Binding-site contacts:
Ligand atom C3 contacts residue NAG1 of chain 54.N at 4.1 Å.
Ligand atom C5 contacts residue NAG1 of chain 54.N at 3.8 Å.
Ligand atom O6 contacts residue NAG1 of chain 54.N at 4.5 Å.
Ligand atom O2 contacts residue HIS2 of chain 54.B at 3.4 Å (h-bond).
Ligand atom C2 contacts residue BMA1 of chain 54.P at 3.2 Å.
Ligand atom C1 contacts residue NAG1 of chain 54.N at 1.7 Å.
Ligand atom C3 contacts residue BMA1 of chain 54.P at 2.5 Å.
Ligand atom O2 contacts residue BMA1 of chain 54.P at 3.0 Å (h-bond).
Ligand atom C2 contacts residue NAG1 of chain 54.N at 2.9 Å.
Ligand atom C2 contacts residue HIS2 of chain 54.B at 4.5 Å.
Ligand atom O5 contacts residue NAG1 of chain 54.N at 2.5 Å (h-bond).
Ligand atom O2 contacts residue NAG1 of chain 54.N at 3.4 Å (h-bond).
Ligand atom O3 contacts residue BMA1 of chain 54.P at 1.1 Å.
Ligand atom C4 contacts residue BMA1 of chain 54.P at 3.6 Å.
Ligand atom O4 contacts residue BMA1 of chain 54.P at 4.0 Å.

Sequence of chain 54.B:
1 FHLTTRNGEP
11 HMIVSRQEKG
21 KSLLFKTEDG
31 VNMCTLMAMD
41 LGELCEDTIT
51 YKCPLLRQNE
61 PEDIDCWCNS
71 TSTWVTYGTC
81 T

This protein binds this small molecule.
Small molecule (SMILES): OC[C@H]1O[C@@H](O)[C@@H](O)[C@@H](O)[C@@H]1O